A small-molecule ligand and the protein it binds are described below.
Small molecule (SMILES): CC(=O)N[C@H]1[C@H](O[C@H]2[C@H](O)[C@@H](NC(C)=O)CO[C@@H]2CO[C@@H]2O[C@@H](C)[C@@H](O)[C@@H](O)[C@@H]2O)O[C@H](CO)[C@@H](O)[C@@H]1O

Binding-site contacts:
Ligand atom C6 contacts residue ASN154 of chain 22.C at 3.8 Å.
Ligand atom C2 contacts residue ASN154 of chain 22.C at 2.4 Å.
Ligand atom C3 contacts residue ASN154 of chain 22.C at 3.8 Å.
Ligand atom C5 contacts residue HIS104 of chain 56.C at 3.1 Å.
Ligand atom C4 contacts residue ASN154 of chain 22.C at 4.3 Å.
Ligand atom O5 contacts residue ASN154 of chain 22.C at 2.4 Å (h-bond).
Ligand atom O7 contacts residue GLU155 of chain 22.C at 3.8 Å.
Ligand atom O5 contacts residue HIS104 of chain 56.C at 2.9 Å.
Ligand atom C8 contacts residue ASN154 of chain 22.C at 3.6 Å.
Ligand atom C1 contacts residue ASN154 of chain 22.C at 1.4 Å.
Ligand atom C7 contacts residue GLU155 of chain 22.C at 4.2 Å.
Ligand atom C6 contacts residue HIS104 of chain 56.C at 3.3 Å.
Ligand atom C5 contacts residue ASN154 of chain 22.C at 3.7 Å.
Ligand atom O5 contacts residue HIS104 of chain 56.C at 4.0 Å.
Ligand atom C1 contacts residue HIS104 of chain 56.C at 4.3 Å.
Ligand atom C8 contacts residue GLU155 of chain 22.C at 3.6 Å.
Ligand atom C1 contacts residue HIS104 of chain 56.C at 3.6 Å.
Ligand atom N2 contacts residue ASN154 of chain 22.C at 2.8 Å (h-bond).
Ligand atom C7 contacts residue ASN154 of chain 22.C at 3.4 Å.
Ligand atom C8 contacts residue HIS104 of chain 56.C at 3.9 Å.
Ligand atom C5 contacts residue ASN154 of chain 22.C at 4.3 Å.
Ligand atom O7 contacts residue ASN154 of chain 22.C at 3.2 Å (h-bond).
Ligand atom O6 contacts residue HIS104 of chain 56.C at 4.4 Å.

Sequence of chain 56.C:
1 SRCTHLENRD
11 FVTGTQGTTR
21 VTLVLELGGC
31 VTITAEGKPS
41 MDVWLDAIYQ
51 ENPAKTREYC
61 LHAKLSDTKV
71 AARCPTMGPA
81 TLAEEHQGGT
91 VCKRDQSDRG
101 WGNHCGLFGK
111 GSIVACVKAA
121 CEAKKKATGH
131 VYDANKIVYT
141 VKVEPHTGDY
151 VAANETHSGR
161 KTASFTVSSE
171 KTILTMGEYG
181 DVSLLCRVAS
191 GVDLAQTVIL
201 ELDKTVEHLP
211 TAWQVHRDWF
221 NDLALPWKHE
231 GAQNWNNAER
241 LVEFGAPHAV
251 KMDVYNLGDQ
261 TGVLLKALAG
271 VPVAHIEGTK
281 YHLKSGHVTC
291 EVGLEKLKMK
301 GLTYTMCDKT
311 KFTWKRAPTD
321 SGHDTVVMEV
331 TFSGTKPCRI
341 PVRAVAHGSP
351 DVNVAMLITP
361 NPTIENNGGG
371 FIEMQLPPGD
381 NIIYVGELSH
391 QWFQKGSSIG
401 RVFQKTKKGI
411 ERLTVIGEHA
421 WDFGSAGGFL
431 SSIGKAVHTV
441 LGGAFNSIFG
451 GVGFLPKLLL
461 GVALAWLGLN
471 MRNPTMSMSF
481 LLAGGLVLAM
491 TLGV

Sequence of chain 22.C:
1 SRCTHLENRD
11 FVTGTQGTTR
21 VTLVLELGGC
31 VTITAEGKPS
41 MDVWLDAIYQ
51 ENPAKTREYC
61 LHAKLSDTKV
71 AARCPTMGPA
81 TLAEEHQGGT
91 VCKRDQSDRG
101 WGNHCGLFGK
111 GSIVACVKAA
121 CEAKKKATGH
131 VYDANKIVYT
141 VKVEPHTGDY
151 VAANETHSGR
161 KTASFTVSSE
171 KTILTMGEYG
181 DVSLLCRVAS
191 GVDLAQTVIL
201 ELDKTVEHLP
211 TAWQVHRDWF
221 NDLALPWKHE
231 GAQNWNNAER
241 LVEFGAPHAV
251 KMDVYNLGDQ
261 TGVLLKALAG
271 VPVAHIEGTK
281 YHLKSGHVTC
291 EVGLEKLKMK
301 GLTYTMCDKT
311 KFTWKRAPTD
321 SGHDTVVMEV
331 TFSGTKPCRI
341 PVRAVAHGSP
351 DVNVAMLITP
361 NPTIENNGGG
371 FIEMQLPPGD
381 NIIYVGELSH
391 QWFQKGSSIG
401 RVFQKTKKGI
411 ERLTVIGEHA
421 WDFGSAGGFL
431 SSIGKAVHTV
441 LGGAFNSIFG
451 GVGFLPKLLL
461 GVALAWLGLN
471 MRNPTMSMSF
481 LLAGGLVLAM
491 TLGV